This small molecule binds to this protein.
Small molecule (SMILES): NS(=O)(=O)c1ccc(C(=O)Cn2cnc3ccccc32)cc1

Sequence of chain 1.C:
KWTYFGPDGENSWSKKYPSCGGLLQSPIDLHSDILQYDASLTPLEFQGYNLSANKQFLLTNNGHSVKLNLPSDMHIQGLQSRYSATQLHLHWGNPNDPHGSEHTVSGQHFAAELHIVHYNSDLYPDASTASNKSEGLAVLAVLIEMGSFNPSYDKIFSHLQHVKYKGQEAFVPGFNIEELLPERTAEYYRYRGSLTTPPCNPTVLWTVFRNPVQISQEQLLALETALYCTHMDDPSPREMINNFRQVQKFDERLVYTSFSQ

Binding-site contacts:
Ligand atom C21 contacts residue PRO201 of chain 1.C at 3.5 Å (hydrophobic).
Ligand atom C5 contacts residue VAL119 of chain 1.C at 3.4 Å (hydrophobic).
Ligand atom C6 contacts residue VAL119 of chain 1.C at 3.5 Å (hydrophobic).
Ligand atom C23 contacts residue SER130 of chain 1.C at 3.7 Å.
Ligand atom O8 contacts residue HIS117 of chain 1.C at 3.2 Å (h-bond).
Ligand atom O8 contacts residue TRP208 of chain 1.C at 3.8 Å.
Ligand atom S7 contacts residue ZN1 of chain 1.O at 3.0 Å.
Ligand atom C23 contacts residue SER133 of chain 1.C at 3.6 Å.
Ligand atom C4 contacts residue LEU197 of chain 1.C at 3.7 Å (hydrophobic).
Ligand atom C3 contacts residue LEU197 of chain 1.C at 4.0 Å (hydrophobic).
Ligand atom C21 contacts residue SER133 of chain 1.C at 3.8 Å.
Ligand atom C2 contacts residue EDO1 of chain 1.Q at 3.8 Å.
Ligand atom S7 contacts residue HIS117 of chain 1.C at 3.8 Å.
Ligand atom C20 contacts residue PRO201 of chain 1.C at 3.7 Å (hydrophobic).
Ligand atom C3 contacts residue THR199 of chain 1.C at 3.3 Å.
Ligand atom C1 contacts residue LEU197 of chain 1.C at 3.2 Å (hydrophobic).
Ligand atom O8 contacts residue VAL141 of chain 1.C at 3.5 Å.
Ligand atom C5 contacts residue LEU197 of chain 1.C at 3.1 Å (hydrophobic).
Ligand atom O8 contacts residue ZN1 of chain 1.O at 3.0 Å.
Ligand atom C6 contacts residue LEU197 of chain 1.C at 2.9 Å (hydrophobic).
Ligand atom N10 contacts residue THR198 of chain 1.C at 2.8 Å (h-bond).
Ligand atom O9 contacts residue LEU197 of chain 1.C at 3.4 Å.
Ligand atom S7 contacts residue HIS91 of chain 1.C at 3.9 Å.
Ligand atom C3 contacts residue EDO1 of chain 1.Q at 3.5 Å.
Ligand atom N17 contacts residue SER130 of chain 1.C at 3.9 Å.
Ligand atom C2 contacts residue LEU197 of chain 1.C at 3.8 Å (hydrophobic).
Ligand atom O9 contacts residue TRP208 of chain 1.C at 3.4 Å.
Ligand atom C22 contacts residue SER133 of chain 1.C at 3.5 Å.
Ligand atom N10 contacts residue HIS91 of chain 1.C at 3.2 Å (h-bond).
Ligand atom N10 contacts residue ZN1 of chain 1.O at 1.9 Å.
Ligand atom C1 contacts residue HIS91 of chain 1.C at 3.7 Å.
Ligand atom O8 contacts residue VAL119 of chain 1.C at 3.9 Å.
Ligand atom S7 contacts residue THR198 of chain 1.C at 3.8 Å.
Ligand atom N10 contacts residue HIS93 of chain 1.C at 3.4 Å (h-bond).
Ligand atom N14 contacts residue EDO1 of chain 1.R at 3.9 Å.
Ligand atom C2 contacts residue THR199 of chain 1.C at 3.0 Å.
Ligand atom C13 contacts residue EDO1 of chain 1.R at 3.3 Å.
Ligand atom O8 contacts residue HIS91 of chain 1.C at 3.5 Å.
Ligand atom O9 contacts residue THR198 of chain 1.C at 2.9 Å (h-bond).
Ligand atom N10 contacts residue HIS117 of chain 1.C at 3.3 Å (h-bond).